Binding-site contacts:
Ligand atom O contacts residue VAL175 of chain 1.A at 3.5 Å.
Ligand atom C7 contacts residue HIS270 of chain 1.A at 3.6 Å.
Ligand atom C25 contacts residue SER112 of chain 1.A at 3.9 Å.
Ligand atom C21 contacts residue SER153 of chain 1.A at 3.6 Å.
Ligand atom C14 contacts residue VAL175 of chain 1.A at 3.7 Å (hydrophobic).
Ligand atom O contacts residue HIS180 of chain 1.A at 3.3 Å.
Ligand atom O2 contacts residue SER112 of chain 1.A at 2.9 Å (h-bond).
Ligand atom C10 contacts residue HIS180 of chain 1.A at 3.8 Å.
Ligand atom C11 contacts residue LEU287 of chain 1.A at 3.9 Å (hydrophobic).
Ligand atom O1 contacts residue TYR22 of chain 1.A at 2.8 Å (h-bond).
Ligand atom C8 contacts residue VAL109 of chain 1.A at 3.6 Å (hydrophobic).
Ligand atom C22 contacts residue CYS163 of chain 1.A at 3.9 Å (hydrophobic).
Ligand atom C13 contacts residue VAL109 of chain 1.A at 3.8 Å (hydrophobic).
Ligand atom C26 contacts residue LEU108 of chain 1.A at 3.8 Å (hydrophobic).
Ligand atom C22 contacts residue SER153 of chain 1.A at 3.7 Å.
Ligand atom C25 contacts residue SER150 of chain 1.A at 3.8 Å.
Ligand atom C16 contacts residue TRP161 of chain 1.A at 3.4 Å (hydrophobic).
Ligand atom C18 contacts residue SER150 of chain 1.A at 3.5 Å.
Ligand atom C5 contacts residue HIS270 of chain 1.A at 3.7 Å.
Ligand atom C24 contacts residue ARG149 of chain 1.A at 3.8 Å.
Ligand atom C26 contacts residue ILE146 of chain 1.A at 3.7 Å (hydrophobic).
Ligand atom C15 contacts residue VAL175 of chain 1.A at 4.0 Å (hydrophobic).
Ligand atom C7 contacts residue HIS180 of chain 1.A at 3.3 Å.
Ligand atom O1 contacts residue ARG149 of chain 1.A at 3.9 Å.
Ligand atom C26 contacts residue SER112 of chain 1.A at 3.3 Å.
Ligand atom C5 contacts residue HIS180 of chain 1.A at 3.6 Å.
Ligand atom C22 contacts residue TYR22 of chain 1.A at 3.5 Å (hydrophobic).
Ligand atom C17 contacts residue TRP161 of chain 1.A at 3.9 Å (hydrophobic).
Ligand atom C10 contacts residue LEU277 of chain 1.A at 3.9 Å (hydrophobic).
Ligand atom C20 contacts residue SER150 of chain 1.A at 3.6 Å.
Ligand atom O2 contacts residue ARG149 of chain 1.A at 2.9 Å (salt-bridge).
Ligand atom C24 contacts residue SER112 of chain 1.A at 3.8 Å.
Ligand atom C19 contacts residue SER150 of chain 1.A at 3.5 Å.
Ligand atom O1 contacts residue SER150 of chain 1.A at 3.3 Å.
Ligand atom O1 contacts residue SER153 of chain 1.A at 3.1 Å (h-bond).
Ligand atom C19 contacts residue TRP161 of chain 1.A at 3.9 Å (hydrophobic).
Ligand atom C5 contacts residue LEU184 of chain 1.A at 3.8 Å (hydrophobic).
Ligand atom C21 contacts residue CYS163 of chain 1.A at 3.5 Å (hydrophobic).
Ligand atom C24 contacts residue SER150 of chain 1.A at 4.0 Å.
Ligand atom C6 contacts residue VAL109 of chain 1.A at 3.9 Å (hydrophobic).

This protein binds this small molecule.
Small molecule (SMILES): C=C1/C(=C\C=C2/CCC[C@@]3(C)[C@H]2CC[C@@H]3[C@@](C)(O)CCCC(C)C)C[C@@H](O)C[C@@H]1O

Sequence of chain 1.A:
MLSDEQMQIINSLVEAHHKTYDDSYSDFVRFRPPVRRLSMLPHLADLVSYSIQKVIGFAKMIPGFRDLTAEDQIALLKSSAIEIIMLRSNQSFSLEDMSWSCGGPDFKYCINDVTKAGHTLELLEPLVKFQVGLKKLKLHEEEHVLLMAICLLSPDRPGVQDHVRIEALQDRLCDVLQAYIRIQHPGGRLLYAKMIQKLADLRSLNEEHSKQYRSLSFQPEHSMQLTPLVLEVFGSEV